Sequence of chain 1.B:
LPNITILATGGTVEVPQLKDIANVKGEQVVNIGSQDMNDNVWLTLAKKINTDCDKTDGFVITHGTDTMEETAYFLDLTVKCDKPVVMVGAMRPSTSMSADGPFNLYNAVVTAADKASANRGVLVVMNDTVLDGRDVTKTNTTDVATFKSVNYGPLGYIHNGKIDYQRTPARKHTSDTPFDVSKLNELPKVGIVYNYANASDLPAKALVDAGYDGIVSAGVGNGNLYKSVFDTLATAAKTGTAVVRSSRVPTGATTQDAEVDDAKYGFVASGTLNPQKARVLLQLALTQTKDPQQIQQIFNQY

Sequence of chain 1.A:
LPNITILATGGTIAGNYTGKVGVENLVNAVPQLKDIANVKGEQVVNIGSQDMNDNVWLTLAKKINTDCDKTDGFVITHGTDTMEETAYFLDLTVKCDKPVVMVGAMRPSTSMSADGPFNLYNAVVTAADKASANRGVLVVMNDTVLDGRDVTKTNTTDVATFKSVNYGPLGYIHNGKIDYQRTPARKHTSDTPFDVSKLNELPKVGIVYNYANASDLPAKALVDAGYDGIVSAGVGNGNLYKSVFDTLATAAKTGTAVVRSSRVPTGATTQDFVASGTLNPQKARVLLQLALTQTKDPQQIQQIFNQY

Binding-site contacts:
Ligand atom CB contacts residue THR89 of chain 1.A at 3.9 Å.
Ligand atom OD1 contacts residue THR89 of chain 1.A at 2.8 Å (h-bond).
Ligand atom OD2 contacts residue THR12 of chain 1.A at 2.9 Å (h-bond).
Ligand atom C contacts residue GLY88 of chain 1.A at 3.5 Å.
Ligand atom CA contacts residue ASP90 of chain 1.A at 3.8 Å.
Ligand atom C contacts residue THR89 of chain 1.A at 3.9 Å.
Ligand atom N contacts residue ASP90 of chain 1.A at 3.0 Å (salt-bridge).
Ligand atom C contacts residue ASP90 of chain 1.A at 3.8 Å.
Ligand atom OXT contacts residue GLN59 of chain 1.A at 3.6 Å (h-bond).
Ligand atom CA contacts residue THR12 of chain 1.A at 3.5 Å.
Ligand atom C contacts residue GLN59 of chain 1.A at 3.6 Å.
Ligand atom OD2 contacts residue ALA114 of chain 1.A at 3.8 Å.
Ligand atom N contacts residue GLN59 of chain 1.A at 2.8 Å (h-bond).
Ligand atom CB contacts residue GLU283 of chain 1.B at 3.6 Å.
Ligand atom CG contacts residue ALA114 of chain 1.A at 3.9 Å (hydrophobic).
Ligand atom N contacts residue ASN248 of chain 1.B at 3.5 Å (h-bond).
Ligand atom CG contacts residue THR89 of chain 1.A at 3.2 Å.
Ligand atom OD2 contacts residue THR89 of chain 1.A at 3.1 Å (h-bond).
Ligand atom OD1 contacts residue MET115 of chain 1.A at 4.0 Å.
Ligand atom N contacts residue GLU283 of chain 1.B at 2.5 Å (salt-bridge).
Ligand atom CA contacts residue GLN59 of chain 1.A at 3.7 Å.
Ligand atom O contacts residue SER58 of chain 1.A at 2.4 Å (h-bond).
Ligand atom CB contacts residue TYR25 of chain 1.A at 3.7 Å (hydrophobic).
Ligand atom O contacts residue THR89 of chain 1.A at 3.2 Å (h-bond).
Ligand atom OXT contacts residue SER58 of chain 1.A at 2.7 Å (h-bond).
Ligand atom O contacts residue GLY88 of chain 1.A at 3.4 Å.
Ligand atom OD1 contacts residue THR12 of chain 1.A at 3.3 Å (h-bond).
Ligand atom OXT contacts residue GLY11 of chain 1.A at 3.4 Å.
Ligand atom CB contacts residue THR12 of chain 1.A at 3.2 Å.
Ligand atom OD2 contacts residue GLY11 of chain 1.A at 3.9 Å.
Ligand atom CB contacts residue ASP90 of chain 1.A at 3.3 Å.
Ligand atom CG contacts residue THR12 of chain 1.A at 2.9 Å.
Ligand atom O contacts residue ASP90 of chain 1.A at 2.8 Å (salt-bridge).
Ligand atom OXT contacts residue GLY57 of chain 1.A at 3.5 Å.
Ligand atom CA contacts residue GLU283 of chain 1.B at 3.3 Å.
Ligand atom OD2 contacts residue GLY88 of chain 1.A at 3.5 Å.
Ligand atom OD1 contacts residue ALA114 of chain 1.A at 3.2 Å (h-bond).
Ligand atom OXT contacts residue GLY88 of chain 1.A at 3.2 Å.
Ligand atom C contacts residue SER58 of chain 1.A at 3.3 Å.
Ligand atom O contacts residue GLN59 of chain 1.A at 4.0 Å.

The protein below binds the small molecule below.
Small molecule (SMILES): N[C@@H](CC(=O)O)C(=O)O